Sequence of chain 1.A:
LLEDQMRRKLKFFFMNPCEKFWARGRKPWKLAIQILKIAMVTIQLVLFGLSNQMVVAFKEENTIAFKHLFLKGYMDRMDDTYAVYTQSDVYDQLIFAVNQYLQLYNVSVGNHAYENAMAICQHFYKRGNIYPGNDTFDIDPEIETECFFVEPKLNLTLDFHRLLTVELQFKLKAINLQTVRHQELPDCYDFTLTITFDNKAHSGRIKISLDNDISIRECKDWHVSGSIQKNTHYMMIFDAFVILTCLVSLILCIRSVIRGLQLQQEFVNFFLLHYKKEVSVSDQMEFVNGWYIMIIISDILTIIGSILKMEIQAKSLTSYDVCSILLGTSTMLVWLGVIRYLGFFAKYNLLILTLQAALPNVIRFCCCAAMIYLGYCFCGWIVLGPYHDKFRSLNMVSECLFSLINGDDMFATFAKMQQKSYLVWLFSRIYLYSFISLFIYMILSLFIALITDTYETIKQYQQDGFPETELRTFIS

Binding-site contacts:
Ligand atom C4 contacts residue ASN177 of chain 1.A at 4.3 Å.
Ligand atom C8 contacts residue ASN153 of chain 1.D at 4.4 Å.
Ligand atom O5 contacts residue ASN177 of chain 1.A at 2.4 Å (h-bond).
Ligand atom C5 contacts residue ASN177 of chain 1.A at 3.7 Å.
Ligand atom C3 contacts residue ASN177 of chain 1.A at 3.9 Å.
Ligand atom O7 contacts residue ASN177 of chain 1.A at 3.1 Å (h-bond).
Ligand atom C7 contacts residue ASN177 of chain 1.A at 2.9 Å.
Ligand atom C8 contacts residue GLY176 of chain 1.A at 4.2 Å.
Ligand atom N2 contacts residue ASN177 of chain 1.A at 2.7 Å (h-bond).
Ligand atom C8 contacts residue ASN177 of chain 1.A at 3.7 Å.
Ligand atom C1 contacts residue ASN177 of chain 1.A at 1.5 Å.
Ligand atom C2 contacts residue ASN177 of chain 1.A at 2.6 Å.

This protein binds this small molecule.
Small molecule (SMILES): CC(=O)N[C@@H]1[C@@H](O)[C@H](O)[C@@H](CO)O[C@H]1O

Sequence of chain 1.D:
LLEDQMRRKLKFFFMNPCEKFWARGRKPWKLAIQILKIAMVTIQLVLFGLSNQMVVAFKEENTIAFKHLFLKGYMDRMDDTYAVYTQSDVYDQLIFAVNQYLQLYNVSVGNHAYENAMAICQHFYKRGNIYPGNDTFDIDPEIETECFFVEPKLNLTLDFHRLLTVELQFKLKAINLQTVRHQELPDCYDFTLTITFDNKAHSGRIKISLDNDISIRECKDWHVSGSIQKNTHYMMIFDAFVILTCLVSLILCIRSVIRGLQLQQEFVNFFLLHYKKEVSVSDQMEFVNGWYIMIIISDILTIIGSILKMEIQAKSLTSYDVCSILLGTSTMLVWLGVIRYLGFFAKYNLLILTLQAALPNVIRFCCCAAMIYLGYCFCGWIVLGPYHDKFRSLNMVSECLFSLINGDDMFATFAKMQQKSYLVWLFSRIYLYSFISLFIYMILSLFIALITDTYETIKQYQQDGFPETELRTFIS